Sequence of chain 2.A:
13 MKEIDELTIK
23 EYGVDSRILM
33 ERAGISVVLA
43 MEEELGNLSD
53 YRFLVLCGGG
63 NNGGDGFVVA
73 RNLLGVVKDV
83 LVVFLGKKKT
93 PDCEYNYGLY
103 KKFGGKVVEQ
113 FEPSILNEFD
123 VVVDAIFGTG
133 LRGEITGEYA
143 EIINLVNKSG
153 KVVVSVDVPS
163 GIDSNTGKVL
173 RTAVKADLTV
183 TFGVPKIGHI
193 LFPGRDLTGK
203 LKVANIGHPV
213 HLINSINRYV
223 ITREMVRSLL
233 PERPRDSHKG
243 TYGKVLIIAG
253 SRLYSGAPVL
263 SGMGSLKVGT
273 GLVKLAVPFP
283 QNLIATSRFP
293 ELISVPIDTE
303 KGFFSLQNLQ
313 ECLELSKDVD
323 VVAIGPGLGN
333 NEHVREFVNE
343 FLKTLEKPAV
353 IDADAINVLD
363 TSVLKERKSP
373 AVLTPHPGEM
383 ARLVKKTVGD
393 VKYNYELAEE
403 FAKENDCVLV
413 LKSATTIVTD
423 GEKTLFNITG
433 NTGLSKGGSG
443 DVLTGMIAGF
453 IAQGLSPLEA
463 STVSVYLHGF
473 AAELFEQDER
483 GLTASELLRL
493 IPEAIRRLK

Sequence of chain 6.A:
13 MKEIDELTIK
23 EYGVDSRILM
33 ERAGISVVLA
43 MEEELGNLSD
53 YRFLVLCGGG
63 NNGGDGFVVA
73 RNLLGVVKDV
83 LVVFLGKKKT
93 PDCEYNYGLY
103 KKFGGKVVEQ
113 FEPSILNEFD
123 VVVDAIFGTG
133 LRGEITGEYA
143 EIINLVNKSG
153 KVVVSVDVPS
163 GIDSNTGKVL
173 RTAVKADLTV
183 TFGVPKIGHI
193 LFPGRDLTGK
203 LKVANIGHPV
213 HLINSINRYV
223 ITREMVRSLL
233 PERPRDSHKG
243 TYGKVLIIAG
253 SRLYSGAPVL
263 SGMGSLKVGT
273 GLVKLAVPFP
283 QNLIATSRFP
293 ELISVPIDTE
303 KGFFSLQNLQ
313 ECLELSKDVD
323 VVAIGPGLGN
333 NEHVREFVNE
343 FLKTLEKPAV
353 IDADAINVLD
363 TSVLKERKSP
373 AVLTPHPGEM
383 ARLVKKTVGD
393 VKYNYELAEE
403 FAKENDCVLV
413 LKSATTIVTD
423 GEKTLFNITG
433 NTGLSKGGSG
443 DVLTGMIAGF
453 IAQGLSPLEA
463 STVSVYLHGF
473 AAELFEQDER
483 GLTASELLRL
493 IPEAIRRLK

This protein binds this small molecule.
Small molecule (SMILES): CC(C)C[C@H](NC(=O)[C@H](CC1=CN=C2C=CC=CC12)NC(=O)[C@H](C)NC(=O)[C@H](C)N)C(=O)N[C@@H](Cc1ccccc1)C(=O)N[C@@H](CCC(=O)O)C(=O)N[C@@H](C)C=O

Binding-site contacts:
Ligand atom O contacts residue VAL205 of chain 2.A at 3.5 Å (h-bond).
Ligand atom C contacts residue VAL205 of chain 2.A at 3.5 Å (hydrophobic).
Ligand atom CD1 contacts residue ASN207 of chain 2.A at 3.5 Å.
Ligand atom CZ2 contacts residue ASN207 of chain 2.A at 3.7 Å.
Ligand atom CH2 contacts residue ARG34 of chain 2.A at 3.5 Å.
Ligand atom C contacts residue LEU203 of chain 2.A at 3.4 Å (hydrophobic).
Ligand atom CZ contacts residue SER38 of chain 2.A at 3.3 Å.
Ligand atom CA contacts residue GLU44 of chain 6.A at 3.8 Å.
Ligand atom CH2 contacts residue ILE37 of chain 6.A at 3.8 Å (hydrophobic).
Ligand atom CA contacts residue VAL205 of chain 2.A at 3.8 Å (hydrophobic).
Ligand atom CG contacts residue VAL40 of chain 6.A at 3.8 Å (hydrophobic).
Ligand atom N contacts residue GLU44 of chain 6.A at 3.1 Å (salt-bridge).
Ligand atom CE2 contacts residue GLU45 of chain 2.A at 3.9 Å.
Ligand atom CE2 contacts residue VAL40 of chain 6.A at 3.8 Å (hydrophobic).
Ligand atom CD2 contacts residue LEU41 of chain 2.A at 3.7 Å (hydrophobic).
Ligand atom CD2 contacts residue GLU45 of chain 2.A at 3.8 Å.
Ligand atom NE1 contacts residue ASN207 of chain 2.A at 3.5 Å (h-bond).
Ligand atom CD1 contacts residue ASN74 of chain 6.A at 3.8 Å.
Ligand atom O contacts residue ASN207 of chain 2.A at 2.8 Å (h-bond).
Ligand atom CA contacts residue VAL205 of chain 2.A at 3.2 Å (hydrophobic).
Ligand atom CA contacts residue GLU44 of chain 6.A at 3.7 Å.
Ligand atom CE3 contacts residue LEU41 of chain 6.A at 3.8 Å (hydrophobic).
Ligand atom O contacts residue VAL205 of chain 2.A at 2.9 Å (h-bond).
Ligand atom CZ2 contacts residue ARG34 of chain 2.A at 3.6 Å.
Ligand atom N contacts residue ASN49 of chain 6.A at 3.3 Å.
Ligand atom CE2 contacts residue ASN207 of chain 2.A at 3.5 Å.
Ligand atom N contacts residue VAL205 of chain 2.A at 2.8 Å (h-bond).
Ligand atom CD1 contacts residue SER38 of chain 2.A at 3.5 Å.
Ligand atom CZ2 contacts residue ASN74 of chain 6.A at 3.6 Å.
Ligand atom N contacts residue GLU44 of chain 6.A at 2.9 Å (salt-bridge).
Ligand atom NE1 contacts residue ASN74 of chain 6.A at 2.9 Å (h-bond).
Ligand atom CD2 contacts residue VAL40 of chain 6.A at 3.7 Å (hydrophobic).
Ligand atom O contacts residue ALA206 of chain 2.A at 3.3 Å.
Ligand atom CE1 contacts residue SER38 of chain 2.A at 3.8 Å.
Ligand atom O contacts residue ASN207 of chain 2.A at 3.1 Å (h-bond).
Ligand atom C contacts residue GLU44 of chain 6.A at 3.4 Å.
Ligand atom CZ contacts residue ALA42 of chain 2.A at 3.6 Å (hydrophobic).
Ligand atom CE1 contacts residue ALA206 of chain 2.A at 3.8 Å (hydrophobic).
Ligand atom O contacts residue LYS204 of chain 2.A at 3.6 Å.
Ligand atom CB contacts residue GLU44 of chain 6.A at 3.4 Å.